A protein and the small-molecule ligand that binds it are described below.
Small molecule (SMILES): CC(=O)N[C@@H]1[C@@H](O)[C@H](O)[C@@H](CO)O[C@H]1O

Sequence of chain 1.A:
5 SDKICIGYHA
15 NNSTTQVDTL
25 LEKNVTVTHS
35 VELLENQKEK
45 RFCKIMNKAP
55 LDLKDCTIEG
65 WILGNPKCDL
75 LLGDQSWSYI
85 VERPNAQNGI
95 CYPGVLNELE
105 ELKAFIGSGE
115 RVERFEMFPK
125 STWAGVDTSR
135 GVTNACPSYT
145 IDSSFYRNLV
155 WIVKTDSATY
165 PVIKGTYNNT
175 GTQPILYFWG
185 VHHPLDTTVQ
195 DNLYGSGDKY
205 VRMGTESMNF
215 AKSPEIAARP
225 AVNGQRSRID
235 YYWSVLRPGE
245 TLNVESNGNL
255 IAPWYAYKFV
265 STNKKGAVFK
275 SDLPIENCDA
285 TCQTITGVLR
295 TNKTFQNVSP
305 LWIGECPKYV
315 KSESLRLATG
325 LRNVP

Binding-site contacts:
Ligand atom C2 contacts residue ASN172 of chain 1.A at 2.5 Å.
Ligand atom C4 contacts residue ASN172 of chain 1.A at 4.3 Å.
Ligand atom C1 contacts residue THR245 of chain 1.A at 4.2 Å.
Ligand atom O7 contacts residue ASN172 of chain 1.A at 3.3 Å (h-bond).
Ligand atom C1 contacts residue ASN172 of chain 1.A at 1.5 Å.
Ligand atom C6 contacts residue THR174 of chain 1.A at 4.4 Å.
Ligand atom C7 contacts residue THR245 of chain 1.A at 3.8 Å.
Ligand atom C3 contacts residue ASN172 of chain 1.A at 3.9 Å.
Ligand atom N2 contacts residue THR245 of chain 1.A at 4.0 Å.
Ligand atom C7 contacts residue ASN172 of chain 1.A at 3.4 Å.
Ligand atom C6 contacts residue ASN172 of chain 1.A at 3.6 Å.
Ligand atom O5 contacts residue ASN172 of chain 1.A at 2.5 Å (h-bond).
Ligand atom C8 contacts residue THR245 of chain 1.A at 3.8 Å.
Ligand atom O7 contacts residue THR245 of chain 1.A at 4.2 Å.
Ligand atom O5 contacts residue THR174 of chain 1.A at 4.4 Å.
Ligand atom N2 contacts residue ASN172 of chain 1.A at 3.1 Å (h-bond).
Ligand atom C5 contacts residue ASN172 of chain 1.A at 3.6 Å.